Binding-site contacts:
Ligand atom C8 contacts residue LEU59 of chain 1.B at 3.6 Å (hydrophobic).
Ligand atom C5 contacts residue GLN487 of chain 1.B at 4.2 Å.
Ligand atom C4 contacts residue GLN487 of chain 1.B at 4.2 Å.
Ligand atom C1 contacts residue ASN488 of chain 1.B at 1.4 Å.
Ligand atom C7 contacts residue ALA205 of chain 1.B at 4.2 Å (hydrophobic).
Ligand atom O7 contacts residue ASN488 of chain 1.B at 3.2 Å (h-bond).
Ligand atom C1 contacts residue GLN487 of chain 1.B at 4.4 Å.
Ligand atom C3 contacts residue ASN488 of chain 1.B at 3.9 Å.
Ligand atom O5 contacts residue ASN488 of chain 1.B at 2.4 Å (h-bond).
Ligand atom C6 contacts residue ASN488 of chain 1.B at 3.6 Å.
Ligand atom O6 contacts residue PHE484 of chain 1.B at 4.0 Å.
Ligand atom O6 contacts residue GLN487 of chain 1.B at 2.0 Å (h-bond).
Ligand atom N2 contacts residue ASN488 of chain 1.B at 3.0 Å (h-bond).
Ligand atom O6 contacts residue ASN488 of chain 1.B at 3.9 Å.
Ligand atom C8 contacts residue ASN488 of chain 1.B at 4.3 Å.
Ligand atom C8 contacts residue ALA205 of chain 1.B at 4.2 Å (hydrophobic).
Ligand atom C4 contacts residue ASN488 of chain 1.B at 4.3 Å.
Ligand atom C6 contacts residue PHE484 of chain 1.B at 4.0 Å (hydrophobic).
Ligand atom C2 contacts residue ASN488 of chain 1.B at 2.6 Å.
Ligand atom O5 contacts residue GLN487 of chain 1.B at 3.5 Å.
Ligand atom C8 contacts residue MET206 of chain 1.B at 4.2 Å (hydrophobic).
Ligand atom C6 contacts residue GLN487 of chain 1.B at 3.3 Å.
Ligand atom C5 contacts residue ASN488 of chain 1.B at 3.6 Å.
Ligand atom C7 contacts residue ASN488 of chain 1.B at 3.2 Å.
Ligand atom O7 contacts residue ALA205 of chain 1.B at 3.6 Å.
Ligand atom C7 contacts residue LEU59 of chain 1.B at 4.4 Å (hydrophobic).

Sequence of chain 1.B:
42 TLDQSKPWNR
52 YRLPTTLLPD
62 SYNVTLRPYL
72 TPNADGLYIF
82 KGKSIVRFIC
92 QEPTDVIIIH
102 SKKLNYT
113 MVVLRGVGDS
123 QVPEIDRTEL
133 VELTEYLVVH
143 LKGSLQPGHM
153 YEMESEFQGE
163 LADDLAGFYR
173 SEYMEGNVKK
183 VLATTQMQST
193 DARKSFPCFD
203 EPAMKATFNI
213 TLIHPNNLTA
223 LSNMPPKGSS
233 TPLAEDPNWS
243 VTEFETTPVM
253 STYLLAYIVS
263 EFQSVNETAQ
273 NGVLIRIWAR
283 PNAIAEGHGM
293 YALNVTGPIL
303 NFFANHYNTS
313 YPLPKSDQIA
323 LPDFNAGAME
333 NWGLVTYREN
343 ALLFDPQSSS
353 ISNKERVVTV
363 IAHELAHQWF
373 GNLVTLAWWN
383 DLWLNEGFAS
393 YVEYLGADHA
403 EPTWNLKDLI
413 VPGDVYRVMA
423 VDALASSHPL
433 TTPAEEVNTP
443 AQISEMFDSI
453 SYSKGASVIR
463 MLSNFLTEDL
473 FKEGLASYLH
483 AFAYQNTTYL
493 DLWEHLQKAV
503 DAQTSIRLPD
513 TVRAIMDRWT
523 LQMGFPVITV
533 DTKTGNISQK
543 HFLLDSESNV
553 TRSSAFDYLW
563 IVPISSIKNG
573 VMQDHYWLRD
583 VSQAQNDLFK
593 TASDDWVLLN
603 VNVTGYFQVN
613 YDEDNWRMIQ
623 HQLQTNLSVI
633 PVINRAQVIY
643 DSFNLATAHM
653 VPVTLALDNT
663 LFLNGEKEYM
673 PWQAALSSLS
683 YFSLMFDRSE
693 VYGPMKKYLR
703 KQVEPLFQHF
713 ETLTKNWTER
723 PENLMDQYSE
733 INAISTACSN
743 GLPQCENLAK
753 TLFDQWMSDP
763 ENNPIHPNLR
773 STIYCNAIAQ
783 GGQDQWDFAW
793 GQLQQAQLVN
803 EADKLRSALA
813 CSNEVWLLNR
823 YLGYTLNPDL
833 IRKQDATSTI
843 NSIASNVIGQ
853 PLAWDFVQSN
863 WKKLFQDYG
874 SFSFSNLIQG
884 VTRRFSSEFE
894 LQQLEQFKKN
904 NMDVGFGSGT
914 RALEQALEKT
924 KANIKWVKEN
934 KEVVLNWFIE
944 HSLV

A protein and the small-molecule ligand that binds it are described below.
Small molecule (SMILES): CC(=O)N[C@@H]1[C@@H](O)[C@H](O)[C@@H](CO)O[C@H]1O